Sequence of chain 1.A:
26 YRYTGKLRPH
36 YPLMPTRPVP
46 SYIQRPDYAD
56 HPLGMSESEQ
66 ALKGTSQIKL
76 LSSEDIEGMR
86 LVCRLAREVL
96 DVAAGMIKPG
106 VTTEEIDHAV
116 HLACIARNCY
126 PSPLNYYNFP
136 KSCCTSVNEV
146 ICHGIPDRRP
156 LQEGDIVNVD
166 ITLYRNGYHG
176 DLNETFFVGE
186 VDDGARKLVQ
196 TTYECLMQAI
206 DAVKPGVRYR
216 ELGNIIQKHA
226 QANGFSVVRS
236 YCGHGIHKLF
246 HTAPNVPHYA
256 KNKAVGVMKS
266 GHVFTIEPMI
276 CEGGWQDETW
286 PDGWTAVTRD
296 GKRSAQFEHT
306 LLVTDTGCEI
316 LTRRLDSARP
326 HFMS

Binding-site contacts:
Ligand atom C12 contacts residue PHE134 of chain 1.A at 3.7 Å (hydrophobic).
Ligand atom C10 contacts residue TRP289 of chain 1.A at 3.5 Å (hydrophobic).
Ligand atom O1 contacts residue CO1 of chain 1.B at 1.9 Å.
Ligand atom O1 contacts residue ASP165 of chain 1.A at 3.1 Å (salt-bridge).
Ligand atom O contacts residue HIS246 of chain 1.A at 2.8 Å (h-bond).
Ligand atom C10 contacts residue HIS148 of chain 1.A at 3.4 Å.
Ligand atom N1 contacts residue GOL1 of chain 1.G at 2.6 Å.
Ligand atom C2 contacts residue HIS148 of chain 1.A at 3.4 Å.
Ligand atom C9 contacts residue GLY288 of chain 1.A at 3.8 Å.
Ligand atom N contacts residue ASP176 of chain 1.A at 3.7 Å.
Ligand atom N contacts residue GLU272 of chain 1.A at 3.8 Å.
Ligand atom C11 contacts residue TRP289 of chain 1.A at 3.7 Å (hydrophobic).
Ligand atom C2 contacts residue GOL1 of chain 1.G at 3.3 Å.
Ligand atom C contacts residue HIS246 of chain 1.A at 3.6 Å.
Ligand atom O1 contacts residue GLU303 of chain 1.A at 2.9 Å (salt-bridge).
Ligand atom N contacts residue CO1 of chain 1.C at 2.3 Å.
Ligand atom C1 contacts residue HIS148 of chain 1.A at 3.7 Å.
Ligand atom O1 contacts residue GLU272 of chain 1.A at 3.0 Å (salt-bridge).
Ligand atom C2 contacts residue HIS246 of chain 1.A at 3.1 Å.
Ligand atom O1 contacts residue CO1 of chain 1.C at 2.0 Å.
Ligand atom C15 contacts residue PHE245 of chain 1.A at 3.7 Å (hydrophobic).
Ligand atom C contacts residue CO1 of chain 1.C at 3.4 Å.
Ligand atom N2 contacts residue TYR131 of chain 1.A at 3.4 Å.
Ligand atom C1 contacts residue HIS246 of chain 1.A at 3.6 Å.
Ligand atom N1 contacts residue HIS148 of chain 1.A at 3.5 Å (h-bond).
Ligand atom N contacts residue ASP165 of chain 1.A at 2.9 Å (salt-bridge).
Ligand atom C13 contacts residue PRO128 of chain 1.A at 3.8 Å (hydrophobic).
Ligand atom O contacts residue HIS239 of chain 1.A at 3.2 Å (h-bond).
Ligand atom C4 contacts residue TYR131 of chain 1.A at 3.4 Å (hydrophobic).
Ligand atom O contacts residue CO1 of chain 1.B at 2.6 Å.
Ligand atom O1 contacts residue ASP176 of chain 1.A at 3.0 Å (salt-bridge).
Ligand atom C3 contacts residue GOL1 of chain 1.G at 3.6 Å.
Ligand atom N1 contacts residue HIS246 of chain 1.A at 3.5 Å.
Ligand atom C11 contacts residue HIS148 of chain 1.A at 3.5 Å.
Ligand atom C9 contacts residue TRP289 of chain 1.A at 3.7 Å (hydrophobic).
Ligand atom O contacts residue ASP176 of chain 1.A at 3.5 Å (salt-bridge).
Ligand atom C contacts residue CO1 of chain 1.B at 3.4 Å.
Ligand atom O1 contacts residue HIS239 of chain 1.A at 3.7 Å.
Ligand atom C3 contacts residue TYR131 of chain 1.A at 3.7 Å (hydrophobic).
Ligand atom N contacts residue CO1 of chain 1.B at 3.1 Å.

This small molecule binds to this protein.
Small molecule (SMILES): COc1cccc(Cn2ccc3cc(C(=O)NO)cnc32)c1